Binding-site contacts:
Ligand atom O6 contacts residue LEU60 of chain 1.A at 3.2 Å.
Ligand atom N7 contacts residue TRP192 of chain 1.A at 3.7 Å.
Ligand atom N2 contacts residue ALA191 of chain 1.A at 3.8 Å.
Ligand atom C2 contacts residue SER279 of chain 1.A at 3.9 Å.
Ligand atom O6 contacts residue THR59 of chain 1.A at 4.5 Å.
Ligand atom C2 contacts residue TRP192 of chain 1.A at 3.7 Å (hydrophobic).
Ligand atom C8 contacts residue TRP192 of chain 1.A at 3.4 Å (hydrophobic).
Ligand atom N2 contacts residue THR61 of chain 1.A at 3.5 Å (h-bond).
Ligand atom C1' contacts residue TRP192 of chain 1.A at 3.5 Å (hydrophobic).
Ligand atom N1 contacts residue THR61 of chain 1.A at 2.8 Å (h-bond).
Ligand atom C6 contacts residue TRP192 of chain 1.A at 4.3 Å (hydrophobic).
Ligand atom C6 contacts residue CYS212 of chain 1.A at 4.1 Å (hydrophobic).
Ligand atom N3 contacts residue TRP192 of chain 1.A at 3.5 Å.
Ligand atom N1 contacts residue SER279 of chain 1.A at 4.4 Å.
Ligand atom N1 contacts residue CYS212 of chain 1.A at 3.8 Å.
Ligand atom C5 contacts residue TRP192 of chain 1.A at 3.8 Å (hydrophobic).
Ligand atom N2 contacts residue SER279 of chain 1.A at 2.7 Å (h-bond).
Ligand atom O1A contacts residue TRP192 of chain 1.A at 4.4 Å.
Ligand atom N1 contacts residue ASN213 of chain 1.A at 4.3 Å.
Ligand atom O6 contacts residue CYS212 of chain 1.A at 3.8 Å.
Ligand atom O6 contacts residue TRP192 of chain 1.A at 4.4 Å.
Ligand atom C6 contacts residue THR61 of chain 1.A at 3.6 Å.
Ligand atom N1 contacts residue TRP192 of chain 1.A at 4.1 Å.
Ligand atom CM7 contacts residue TRP192 of chain 1.A at 4.0 Å (hydrophobic).
Ligand atom N2 contacts residue ASN213 of chain 1.A at 3.8 Å.
Ligand atom O1A contacts residue ASN16 of chain 1.A at 4.5 Å.
Ligand atom O6 contacts residue THR61 of chain 1.A at 3.0 Å (h-bond).
Ligand atom N2 contacts residue TRP192 of chain 1.A at 4.2 Å.
Ligand atom N9 contacts residue TRP192 of chain 1.A at 3.3 Å.
Ligand atom O4' contacts residue TRP192 of chain 1.A at 3.8 Å.
Ligand atom CM7 contacts residue LEU60 of chain 1.A at 3.7 Å (hydrophobic).
Ligand atom C2 contacts residue THR61 of chain 1.A at 3.6 Å.
Ligand atom C6 contacts residue LEU60 of chain 1.A at 4.5 Å (hydrophobic).
Ligand atom C4 contacts residue TRP192 of chain 1.A at 3.5 Å (hydrophobic).

Sequence of chain 1.A:
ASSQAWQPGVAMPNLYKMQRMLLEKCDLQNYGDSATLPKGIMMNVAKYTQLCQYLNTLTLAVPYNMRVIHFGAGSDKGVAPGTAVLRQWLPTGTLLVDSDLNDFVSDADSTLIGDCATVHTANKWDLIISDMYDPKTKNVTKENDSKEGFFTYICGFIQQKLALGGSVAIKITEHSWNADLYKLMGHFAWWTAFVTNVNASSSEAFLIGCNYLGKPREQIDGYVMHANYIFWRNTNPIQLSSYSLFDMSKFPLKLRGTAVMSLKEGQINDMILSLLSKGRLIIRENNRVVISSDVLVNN

The small molecule below binds the protein below.
Small molecule (SMILES): C[n+]1cn([C@@H]2O[C@H](CO[P](=O)(O)O[P](=O)(O)OP(=O)(O)O)[C@@H](O)[C@H]2O)c2nc(N)[nH]c(=O)c21